A protein and the small-molecule ligand that binds it are described below.
Small molecule (SMILES): CC1(C)[C@@H]2CC[C@@]1(C)C(=O)C2

Sequence of chain 1.A:
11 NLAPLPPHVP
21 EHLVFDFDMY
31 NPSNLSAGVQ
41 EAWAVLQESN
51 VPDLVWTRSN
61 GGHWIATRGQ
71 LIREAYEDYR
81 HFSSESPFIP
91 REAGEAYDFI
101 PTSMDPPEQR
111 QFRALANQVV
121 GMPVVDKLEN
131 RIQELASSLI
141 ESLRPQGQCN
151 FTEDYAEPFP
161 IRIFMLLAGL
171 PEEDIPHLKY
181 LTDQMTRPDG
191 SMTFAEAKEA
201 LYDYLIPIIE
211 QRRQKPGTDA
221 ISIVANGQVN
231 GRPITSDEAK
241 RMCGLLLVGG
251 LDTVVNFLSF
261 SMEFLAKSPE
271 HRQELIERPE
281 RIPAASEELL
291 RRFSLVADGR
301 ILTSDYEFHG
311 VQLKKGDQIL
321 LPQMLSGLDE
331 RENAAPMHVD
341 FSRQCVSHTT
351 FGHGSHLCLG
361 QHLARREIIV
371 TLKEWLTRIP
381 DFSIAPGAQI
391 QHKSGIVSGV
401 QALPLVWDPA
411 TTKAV

Binding-site contacts:
Ligand atom O contacts residue ALA93 of chain 1.A at 3.5 Å (h-bond).
Ligand atom C4 contacts residue CAH1 of chain 1.K at 3.3 Å.
Ligand atom C10 contacts residue THR186 of chain 1.A at 4.2 Å.
Ligand atom C10 contacts residue MET185 of chain 1.A at 3.1 Å (hydrophobic).
Ligand atom C4 contacts residue TYR97 of chain 1.A at 4.3 Å (hydrophobic).
Ligand atom C9 contacts residue CAH1 of chain 1.K at 3.2 Å.
Ligand atom C8 contacts residue ILE396 of chain 1.A at 4.5 Å (hydrophobic).
Ligand atom C7 contacts residue CAH1 of chain 1.K at 4.4 Å.
Ligand atom C2 contacts residue ALA93 of chain 1.A at 4.3 Å (hydrophobic).
Ligand atom C9 contacts residue VAL397 of chain 1.A at 4.1 Å (hydrophobic).
Ligand atom C3 contacts residue CAH1 of chain 1.K at 4.5 Å.
Ligand atom C6 contacts residue TYR97 of chain 1.A at 4.3 Å (hydrophobic).
Ligand atom C5 contacts residue TYR97 of chain 1.A at 3.5 Å (hydrophobic).
Ligand atom C3 contacts residue ILE396 of chain 1.A at 4.4 Å (hydrophobic).
Ligand atom C3 contacts residue TYR97 of chain 1.A at 4.3 Å (hydrophobic).
Ligand atom C4 contacts residue PHE88 of chain 1.A at 4.3 Å (hydrophobic).
Ligand atom C5 contacts residue CAH1 of chain 1.K at 3.1 Å.
Ligand atom C6 contacts residue CAH1 of chain 1.K at 4.4 Å.
Ligand atom C3 contacts residue PHE88 of chain 1.A at 4.1 Å (hydrophobic).
Ligand atom C6 contacts residue PHE194 of chain 1.A at 3.7 Å (hydrophobic).